This protein binds this small molecule.
Small molecule (SMILES): CC(=O)N[C@H]1[C@H](O[C@H]2[C@H](O)[C@@H](NC(C)=O)CO[C@@H]2CO)O[C@H](CO)[C@@H](O[C@@H]2O[C@H](CO[C@H]3O[C@H](CO)[C@@H](O)[C@H](O)[C@@H]3O)[C@@H](O)[C@H](O[C@H]3O[C@H](CO)[C@@H](O)[C@H](O)[C@@H]3O)[C@@H]2O)[C@@H]1O

Binding-site contacts:
Ligand atom C8 contacts residue ILE206 of chain 1.C at 3.7 Å (hydrophobic).
Ligand atom C7 contacts residue ASN145 of chain 1.C at 3.2 Å.
Ligand atom C1 contacts residue ASP204 of chain 1.C at 4.2 Å.
Ligand atom O5 contacts residue ARG188 of chain 1.C at 4.0 Å.
Ligand atom O3 contacts residue ARG188 of chain 1.C at 4.5 Å.
Ligand atom C3 contacts residue ASN145 of chain 1.C at 3.8 Å.
Ligand atom C2 contacts residue ASP204 of chain 1.C at 4.3 Å.
Ligand atom O5 contacts residue ASN192 of chain 1.C at 4.2 Å.
Ligand atom O7 contacts residue ASN145 of chain 1.C at 3.0 Å (h-bond).
Ligand atom C8 contacts residue ASN145 of chain 1.C at 4.5 Å.
Ligand atom C5 contacts residue ARG188 of chain 1.C at 4.1 Å.
Ligand atom C4 contacts residue ARG188 of chain 1.C at 3.7 Å.
Ligand atom C3 contacts residue ASP204 of chain 1.C at 3.9 Å.
Ligand atom C1 contacts residue ARG188 of chain 1.C at 3.5 Å.
Ligand atom N2 contacts residue ASN145 of chain 1.C at 3.0 Å (h-bond).
Ligand atom C5 contacts residue ASP204 of chain 1.C at 4.4 Å.
Ligand atom N2 contacts residue ARG188 of chain 1.C at 3.6 Å.
Ligand atom C2 contacts residue ARG188 of chain 1.C at 3.4 Å.
Ligand atom O5 contacts residue ASN145 of chain 1.C at 2.3 Å (h-bond).
Ligand atom C2 contacts residue ASN145 of chain 1.C at 2.5 Å.
Ligand atom O4 contacts residue ARG188 of chain 1.C at 2.6 Å (salt-bridge).
Ligand atom C5 contacts residue ASN145 of chain 1.C at 3.6 Å.
Ligand atom C3 contacts residue ARG188 of chain 1.C at 4.0 Å.
Ligand atom N2 contacts residue ASP204 of chain 1.C at 3.9 Å.
Ligand atom C1 contacts residue ASN145 of chain 1.C at 1.4 Å.
Ligand atom C1 contacts residue ASN192 of chain 1.C at 3.8 Å.
Ligand atom C4 contacts residue ASN145 of chain 1.C at 4.2 Å.
Ligand atom C2 contacts residue ASN192 of chain 1.C at 3.5 Å.
Ligand atom O2 contacts residue ASN192 of chain 1.C at 2.4 Å (h-bond).

Sequence of chain 1.C:
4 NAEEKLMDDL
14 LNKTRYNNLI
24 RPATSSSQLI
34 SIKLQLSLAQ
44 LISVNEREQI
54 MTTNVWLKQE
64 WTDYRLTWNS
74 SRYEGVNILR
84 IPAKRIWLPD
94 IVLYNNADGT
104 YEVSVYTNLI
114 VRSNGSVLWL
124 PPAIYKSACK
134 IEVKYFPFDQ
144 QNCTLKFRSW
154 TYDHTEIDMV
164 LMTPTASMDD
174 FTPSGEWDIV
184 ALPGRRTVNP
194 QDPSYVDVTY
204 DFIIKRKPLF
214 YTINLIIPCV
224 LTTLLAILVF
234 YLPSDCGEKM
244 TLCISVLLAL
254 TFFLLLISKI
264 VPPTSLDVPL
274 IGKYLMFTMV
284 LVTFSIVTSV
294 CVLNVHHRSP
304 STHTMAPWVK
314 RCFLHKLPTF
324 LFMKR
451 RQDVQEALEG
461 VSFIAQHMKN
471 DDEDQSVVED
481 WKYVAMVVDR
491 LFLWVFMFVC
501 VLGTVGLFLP